Sequence of chain 1.B:
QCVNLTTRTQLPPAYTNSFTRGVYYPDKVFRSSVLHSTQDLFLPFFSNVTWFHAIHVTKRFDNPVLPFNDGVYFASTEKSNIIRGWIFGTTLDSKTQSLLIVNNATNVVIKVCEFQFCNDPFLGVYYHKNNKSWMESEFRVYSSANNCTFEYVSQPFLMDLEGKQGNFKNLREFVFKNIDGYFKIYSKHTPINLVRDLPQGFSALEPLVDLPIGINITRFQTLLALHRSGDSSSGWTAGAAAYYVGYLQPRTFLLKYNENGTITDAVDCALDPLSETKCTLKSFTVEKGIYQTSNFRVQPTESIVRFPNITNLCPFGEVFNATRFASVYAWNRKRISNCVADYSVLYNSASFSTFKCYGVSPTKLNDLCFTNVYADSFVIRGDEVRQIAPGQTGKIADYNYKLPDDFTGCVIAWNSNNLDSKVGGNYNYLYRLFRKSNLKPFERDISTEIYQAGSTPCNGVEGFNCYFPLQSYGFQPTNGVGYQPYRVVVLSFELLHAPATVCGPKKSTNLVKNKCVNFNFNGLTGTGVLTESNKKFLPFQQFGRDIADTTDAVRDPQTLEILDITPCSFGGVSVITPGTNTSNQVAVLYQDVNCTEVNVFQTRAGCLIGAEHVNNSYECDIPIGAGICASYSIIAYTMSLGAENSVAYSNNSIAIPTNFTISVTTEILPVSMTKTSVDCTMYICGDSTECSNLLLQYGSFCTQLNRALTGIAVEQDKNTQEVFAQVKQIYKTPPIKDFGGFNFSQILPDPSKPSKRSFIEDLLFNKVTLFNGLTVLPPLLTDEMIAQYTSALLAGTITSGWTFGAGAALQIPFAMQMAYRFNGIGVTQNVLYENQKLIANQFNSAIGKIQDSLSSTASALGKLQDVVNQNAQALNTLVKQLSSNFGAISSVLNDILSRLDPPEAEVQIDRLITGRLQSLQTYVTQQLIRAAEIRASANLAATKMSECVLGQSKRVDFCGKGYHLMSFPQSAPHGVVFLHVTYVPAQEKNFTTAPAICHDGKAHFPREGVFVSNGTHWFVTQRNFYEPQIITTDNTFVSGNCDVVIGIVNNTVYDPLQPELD

The protein below binds the small molecule below.
Small molecule (SMILES): CC(=O)N[C@@H]1[C@@H](O)[C@H](O)[C@@H](CO)O[C@H]1O

Binding-site contacts:
Ligand atom C5 contacts residue ASN657 of chain 1.B at 3.7 Å.
Ligand atom C8 contacts residue GLU654 of chain 1.B at 4.0 Å.
Ligand atom C4 contacts residue ASN657 of chain 1.B at 4.2 Å.
Ligand atom N2 contacts residue ASN657 of chain 1.B at 2.9 Å (h-bond).
Ligand atom C1 contacts residue ASN657 of chain 1.B at 1.4 Å.
Ligand atom O5 contacts residue ASN657 of chain 1.B at 2.4 Å (h-bond).
Ligand atom C8 contacts residue ASN657 of chain 1.B at 4.3 Å.
Ligand atom O7 contacts residue ASN657 of chain 1.B at 3.1 Å (h-bond).
Ligand atom C7 contacts residue ASN657 of chain 1.B at 3.2 Å.
Ligand atom C3 contacts residue ASN657 of chain 1.B at 3.8 Å.
Ligand atom C2 contacts residue ASN657 of chain 1.B at 2.5 Å.
Ligand atom C8 contacts residue HIS655 of chain 1.B at 4.0 Å.